Sequence of chain 1.W:
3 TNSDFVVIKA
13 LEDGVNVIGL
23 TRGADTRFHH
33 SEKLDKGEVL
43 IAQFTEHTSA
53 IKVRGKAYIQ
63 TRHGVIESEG

Sequence of chain 1.V:
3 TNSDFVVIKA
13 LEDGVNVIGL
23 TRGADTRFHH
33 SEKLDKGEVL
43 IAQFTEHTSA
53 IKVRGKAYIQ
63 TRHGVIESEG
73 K

A protein and the small-molecule ligand that binds it are described below.
Small molecule (SMILES): N[C@@H](Cc1c[nH]c2ccccc12)C(=O)O

Binding-site contacts:
Ligand atom C contacts residue GLY25 of chain 1.W at 3.5 Å.
Ligand atom CB contacts residue SER51 of chain 1.W at 3.4 Å.
Ligand atom CD1 contacts residue GLN45 of chain 1.V at 3.6 Å.
Ligand atom N contacts residue THR23 of chain 1.W at 2.9 Å (h-bond).
Ligand atom CA contacts residue THR23 of chain 1.W at 3.8 Å.
Ligand atom CA contacts residue THR28 of chain 1.W at 3.2 Å.
Ligand atom CG contacts residue SER51 of chain 1.W at 3.8 Å.
Ligand atom C contacts residue SER51 of chain 1.W at 3.6 Å.
Ligand atom CB contacts residue THR23 of chain 1.W at 3.8 Å.
Ligand atom CZ2 contacts residue ILE53 of chain 1.V at 4.0 Å (hydrophobic).
Ligand atom CE2 contacts residue ALA44 of chain 1.V at 3.9 Å (hydrophobic).
Ligand atom OXT contacts residue THR50 of chain 1.V at 3.0 Å (h-bond).
Ligand atom CB contacts residue THR28 of chain 1.W at 3.5 Å.
Ligand atom CD1 contacts residue ALA52 of chain 1.W at 4.0 Å (hydrophobic).
Ligand atom CZ3 contacts residue HIS32 of chain 1.V at 3.9 Å.
Ligand atom O contacts residue GLY25 of chain 1.W at 2.9 Å (h-bond).
Ligand atom OXT contacts residue THR47 of chain 1.V at 2.6 Å (h-bond).
Ligand atom CA contacts residue HIS31 of chain 1.V at 4.0 Å.
Ligand atom CA contacts residue SER51 of chain 1.W at 3.9 Å.
Ligand atom CE3 contacts residue HIS32 of chain 1.V at 3.8 Å.
Ligand atom CD1 contacts residue THR47 of chain 1.V at 3.8 Å.
Ligand atom N contacts residue THR28 of chain 1.W at 2.8 Å (h-bond).
Ligand atom N contacts residue ASP27 of chain 1.W at 3.1 Å (salt-bridge).
Ligand atom O contacts residue ARG24 of chain 1.W at 3.6 Å.
Ligand atom N contacts residue GLY25 of chain 1.W at 2.7 Å (h-bond).
Ligand atom NE1 contacts residue GLN45 of chain 1.V at 2.8 Å (h-bond).
Ligand atom CH2 contacts residue GLY21 of chain 1.V at 3.5 Å.
Ligand atom OXT contacts residue HIS31 of chain 1.V at 3.8 Å.
Ligand atom O contacts residue THR47 of chain 1.V at 3.5 Å (h-bond).
Ligand atom CZ2 contacts residue ALA44 of chain 1.V at 3.8 Å (hydrophobic).
Ligand atom NE1 contacts residue ALA44 of chain 1.V at 3.8 Å.
Ligand atom C contacts residue THR47 of chain 1.V at 3.4 Å.
Ligand atom OXT contacts residue HIS49 of chain 1.V at 4.0 Å.
Ligand atom CA contacts residue GLY25 of chain 1.W at 3.5 Å.
Ligand atom CD1 contacts residue SER51 of chain 1.W at 3.5 Å.
Ligand atom CZ3 contacts residue GLY21 of chain 1.V at 3.6 Å.
Ligand atom CE2 contacts residue GLN45 of chain 1.V at 3.8 Å.
Ligand atom N contacts residue ARG24 of chain 1.W at 3.9 Å.
Ligand atom N contacts residue HIS31 of chain 1.V at 4.0 Å.
Ligand atom O contacts residue SER51 of chain 1.W at 2.9 Å (h-bond).